The small molecule below binds the protein below.
Small molecule (SMILES): NS(=O)(=O)c1ccc2c(c1)S(=O)(=O)N(CCc1ccccc1)C2=O

Binding-site contacts:
Ligand atom C12 contacts residue GOL1 of chain 2.M at 3.7 Å.
Ligand atom N7 contacts residue GLU104 of chain 2.C at 3.6 Å.
Ligand atom O18 contacts residue PRO201 of chain 2.C at 3.9 Å.
Ligand atom N7 contacts residue THR198 of chain 2.C at 2.4 Å (h-bond).
Ligand atom C7 contacts residue ZN1 of chain 2.K at 4.0 Å.
Ligand atom C17 contacts residue LEU197 of chain 2.C at 3.9 Å (hydrophobic).
Ligand atom N7 contacts residue ZN1 of chain 2.K at 2.0 Å.
Ligand atom S1 contacts residue THR198 of chain 2.C at 3.8 Å.
Ligand atom S1 contacts residue ZN1 of chain 2.K at 2.7 Å.
Ligand atom O5 contacts residue HIS117 of chain 2.C at 3.5 Å (h-bond).
Ligand atom S1 contacts residue HIS92 of chain 2.C at 3.5 Å (h-bond).
Ligand atom C10 contacts residue LEU197 of chain 2.C at 3.8 Å (hydrophobic).
Ligand atom O5 contacts residue ZN1 of chain 2.K at 2.9 Å.
Ligand atom C7 contacts residue LEU197 of chain 2.C at 4.0 Å (hydrophobic).
Ligand atom O5 contacts residue TRP208 of chain 2.C at 3.8 Å.
Ligand atom C12 contacts residue LEU197 of chain 2.C at 3.6 Å (hydrophobic).
Ligand atom O14 contacts residue VAL119 of chain 2.C at 3.7 Å.
Ligand atom N7 contacts residue HIS117 of chain 2.C at 3.5 Å (h-bond).
Ligand atom N7 contacts residue HIS92 of chain 2.C at 3.6 Å.
Ligand atom C11 contacts residue LEU197 of chain 2.C at 3.7 Å (hydrophobic).
Ligand atom O5 contacts residue VAL119 of chain 2.C at 3.6 Å.
Ligand atom C8 contacts residue GOL1 of chain 2.M at 3.9 Å.
Ligand atom C8 contacts residue THR199 of chain 2.C at 3.5 Å.
Ligand atom O6 contacts residue LEU197 of chain 2.C at 3.7 Å.
Ligand atom C7 contacts residue GOL1 of chain 2.M at 3.9 Å.
Ligand atom N7 contacts residue HIS94 of chain 2.C at 3.4 Å (h-bond).
Ligand atom O14 contacts residue LEU197 of chain 2.C at 3.9 Å.
Ligand atom O5 contacts residue HIS92 of chain 2.C at 3.2 Å.
Ligand atom C11 contacts residue GOL1 of chain 2.M at 3.6 Å.
Ligand atom C25 contacts residue LEU132 of chain 2.C at 3.8 Å (hydrophobic).
Ligand atom S1 contacts residue HIS117 of chain 2.C at 3.9 Å.
Ligand atom C12 contacts residue VAL119 of chain 2.C at 3.9 Å (hydrophobic).
Ligand atom C10 contacts residue GOL1 of chain 2.M at 3.9 Å.
Ligand atom C9 contacts residue THR199 of chain 2.C at 3.1 Å.
Ligand atom O15 contacts residue GLN90 of chain 2.C at 3.1 Å (h-bond).
Ligand atom C26 contacts residue LEU132 of chain 2.C at 3.5 Å (hydrophobic).
Ligand atom O6 contacts residue ZN1 of chain 2.K at 3.8 Å.
Ligand atom O14 contacts residue LEU138 of chain 2.C at 3.6 Å.
Ligand atom O6 contacts residue TRP208 of chain 2.C at 3.3 Å.
Ligand atom O6 contacts residue THR198 of chain 2.C at 3.5 Å (h-bond).

Sequence of chain 2.C:
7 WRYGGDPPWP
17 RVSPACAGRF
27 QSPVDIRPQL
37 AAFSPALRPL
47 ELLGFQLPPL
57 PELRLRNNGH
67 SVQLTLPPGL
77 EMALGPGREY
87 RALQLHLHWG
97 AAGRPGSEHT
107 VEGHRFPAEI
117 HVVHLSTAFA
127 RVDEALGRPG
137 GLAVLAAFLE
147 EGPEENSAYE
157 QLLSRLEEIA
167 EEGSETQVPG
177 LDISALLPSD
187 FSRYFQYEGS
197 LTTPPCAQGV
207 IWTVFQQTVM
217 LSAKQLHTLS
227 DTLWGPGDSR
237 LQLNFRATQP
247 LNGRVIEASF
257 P